Sequence of chain 1.A:
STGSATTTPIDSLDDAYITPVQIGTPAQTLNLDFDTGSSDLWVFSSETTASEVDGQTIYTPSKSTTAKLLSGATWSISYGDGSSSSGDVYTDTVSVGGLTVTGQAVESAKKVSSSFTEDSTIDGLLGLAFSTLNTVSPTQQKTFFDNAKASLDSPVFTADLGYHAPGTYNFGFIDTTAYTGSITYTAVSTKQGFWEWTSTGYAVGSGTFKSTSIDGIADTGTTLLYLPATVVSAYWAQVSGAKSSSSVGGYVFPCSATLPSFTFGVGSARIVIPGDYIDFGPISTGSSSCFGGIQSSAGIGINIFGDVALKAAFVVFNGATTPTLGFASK

The protein below binds the small molecule below.
Small molecule (SMILES): NCc1ccc(C(F)(F)F)cc1

Binding-site contacts:
Ligand atom C02 contacts residue ASP124 of chain 1.A at 3.3 Å.
Ligand atom C07 contacts residue ILE393 of chain 1.A at 4.3 Å (hydrophobic).
Ligand atom C11 contacts residue DMS1 of chain 1.E at 3.8 Å.
Ligand atom C04 contacts residue ASP308 of chain 1.A at 3.4 Å.
Ligand atom C12 contacts residue GLY169 of chain 1.A at 3.7 Å.
Ligand atom N01 contacts residue THR311 of chain 1.A at 3.8 Å.
Ligand atom F09 contacts residue DMS1 of chain 1.E at 4.0 Å.
Ligand atom C11 contacts residue GLY169 of chain 1.A at 3.3 Å.
Ligand atom N01 contacts residue GLY310 of chain 1.A at 3.9 Å.
Ligand atom C05 contacts residue PHE283 of chain 1.A at 4.0 Å (hydrophobic).
Ligand atom N01 contacts residue GLY126 of chain 1.A at 3.8 Å.
Ligand atom C03 contacts residue GLY126 of chain 1.A at 3.6 Å.
Ligand atom C03 contacts residue U1H1 of chain 1.G at 4.0 Å.
Ligand atom C04 contacts residue GLY126 of chain 1.A at 3.2 Å.
Ligand atom C04 contacts residue PHE283 of chain 1.A at 4.0 Å (hydrophobic).
Ligand atom C05 contacts residue ILE306 of chain 1.A at 3.9 Å (hydrophobic).
Ligand atom C03 contacts residue ASP308 of chain 1.A at 3.5 Å.
Ligand atom C07 contacts residue GLY169 of chain 1.A at 4.4 Å.
Ligand atom C02 contacts residue TYR168 of chain 1.A at 4.2 Å (hydrophobic).
Ligand atom C07 contacts residue ILE391 of chain 1.A at 4.3 Å (hydrophobic).
Ligand atom F09 contacts residue GLY169 of chain 1.A at 3.7 Å.
Ligand atom N01 contacts residue ASP124 of chain 1.A at 2.8 Å (salt-bridge).
Ligand atom C02 contacts residue GLY126 of chain 1.A at 3.4 Å.
Ligand atom C02 contacts residue ASP308 of chain 1.A at 3.6 Å.
Ligand atom C05 contacts residue ASP308 of chain 1.A at 4.1 Å.
Ligand atom F08 contacts residue ILE389 of chain 1.A at 4.4 Å.
Ligand atom C12 contacts residue ASP308 of chain 1.A at 4.4 Å.
Ligand atom C02 contacts residue SER127 of chain 1.A at 4.1 Å.
Ligand atom C12 contacts residue U1H1 of chain 1.G at 3.8 Å.
Ligand atom F10 contacts residue GLY169 of chain 1.A at 4.3 Å.
Ligand atom N01 contacts residue U1H1 of chain 1.G at 2.8 Å (h-bond).
Ligand atom C12 contacts residue DMS1 of chain 1.E at 4.2 Å.
Ligand atom N01 contacts residue ASP308 of chain 1.A at 2.7 Å (salt-bridge).
Ligand atom C05 contacts residue GLY126 of chain 1.A at 4.2 Å.
Ligand atom F08 contacts residue ILE393 of chain 1.A at 3.8 Å.
Ligand atom F09 contacts residue ILE393 of chain 1.A at 4.0 Å.
Ligand atom F09 contacts residue ILE389 of chain 1.A at 3.7 Å.
Ligand atom F08 contacts residue ILE391 of chain 1.A at 3.1 Å.
Ligand atom C04 contacts residue ILE306 of chain 1.A at 4.2 Å (hydrophobic).
Ligand atom C02 contacts residue U1H1 of chain 1.G at 3.3 Å.